Binding-site contacts:
Ligand atom C12 contacts residue LEU763 of chain 1.A at 3.9 Å (hydrophobic).
Ligand atom C11 contacts residue LEU763 of chain 1.A at 3.6 Å (hydrophobic).
Ligand atom C18 contacts residue LEU774 of chain 1.A at 4.2 Å (hydrophobic).
Ligand atom C20 contacts residue ARG770 of chain 1.A at 4.0 Å.
Ligand atom C21 contacts residue ARG770 of chain 1.A at 3.9 Å.
Ligand atom C18 contacts residue ARG770 of chain 1.A at 4.0 Å.
Ligand atom C22 contacts residue ARG770 of chain 1.A at 4.2 Å.
Ligand atom C4 contacts residue PHE759 of chain 1.A at 4.3 Å (hydrophobic).
Ligand atom C19 contacts residue PHE759 of chain 1.A at 3.1 Å (hydrophobic).
Ligand atom C18 contacts residue ALA762 of chain 1.A at 3.7 Å (hydrophobic).
Ligand atom C26 contacts residue ARG770 of chain 1.A at 4.5 Å.
Ligand atom C10 contacts residue PHE759 of chain 1.A at 4.4 Å (hydrophobic).

A protein and the small-molecule ligand that binds it are described below.
Small molecule (SMILES): CC(C)CCC[C@@H](C)[C@H]1CC[C@H]2[C@@H]3CC=C4C[C@@H](O)CC[C@]4(C)[C@H]3CC[C@]12C

Sequence of chain 1.A:
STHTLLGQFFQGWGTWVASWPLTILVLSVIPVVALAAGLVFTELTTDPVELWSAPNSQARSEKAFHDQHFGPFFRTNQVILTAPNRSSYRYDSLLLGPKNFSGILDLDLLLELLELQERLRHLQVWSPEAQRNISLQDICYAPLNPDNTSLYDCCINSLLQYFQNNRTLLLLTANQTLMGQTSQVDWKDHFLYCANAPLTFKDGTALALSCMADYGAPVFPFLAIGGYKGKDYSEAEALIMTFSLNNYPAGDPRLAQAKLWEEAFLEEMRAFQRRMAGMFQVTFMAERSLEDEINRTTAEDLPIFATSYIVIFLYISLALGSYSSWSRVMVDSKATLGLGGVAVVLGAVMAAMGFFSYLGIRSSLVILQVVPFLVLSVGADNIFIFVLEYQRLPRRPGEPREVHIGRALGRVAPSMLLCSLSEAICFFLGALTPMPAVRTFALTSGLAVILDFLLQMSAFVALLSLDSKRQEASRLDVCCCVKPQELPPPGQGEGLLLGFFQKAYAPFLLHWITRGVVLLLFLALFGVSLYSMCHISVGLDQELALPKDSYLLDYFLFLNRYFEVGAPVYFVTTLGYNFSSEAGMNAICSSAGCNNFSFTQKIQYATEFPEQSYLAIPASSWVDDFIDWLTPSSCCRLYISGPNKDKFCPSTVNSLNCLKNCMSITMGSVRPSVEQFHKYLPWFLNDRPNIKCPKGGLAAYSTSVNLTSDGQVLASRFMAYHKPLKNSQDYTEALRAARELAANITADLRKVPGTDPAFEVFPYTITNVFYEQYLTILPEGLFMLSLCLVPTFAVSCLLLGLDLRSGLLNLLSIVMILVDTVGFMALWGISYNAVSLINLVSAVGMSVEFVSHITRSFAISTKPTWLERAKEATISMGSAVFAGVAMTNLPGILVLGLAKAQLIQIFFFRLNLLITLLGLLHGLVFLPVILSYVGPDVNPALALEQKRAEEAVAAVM